The protein below binds the small molecule below.
Small molecule (SMILES): Cc1ccc(-c2nc(C)c([C@H](OC(C)(C)C)C(=O)O)c(-c3ccc(Cl)cc3)c2C)cc1C

Binding-site contacts:
Ligand atom O34 contacts residue HIS122 of chain 2.A at 3.9 Å.
Ligand atom O33 contacts residue HIS122 of chain 2.A at 2.9 Å (h-bond).
Ligand atom C11 contacts residue ALA79 of chain 1.A at 3.8 Å (hydrophobic).
Ligand atom C8 contacts residue GLN119 of chain 2.A at 4.0 Å.
Ligand atom O33 contacts residue GLU121 of chain 2.A at 3.5 Å (salt-bridge).
Ligand atom C28 contacts residue THR76 of chain 1.A at 3.5 Å.
Ligand atom C12 contacts residue THR76 of chain 1.A at 3.8 Å.
Ligand atom C11 contacts residue ALA80 of chain 1.A at 3.7 Å (hydrophobic).
Ligand atom C18 contacts residue THR75 of chain 1.A at 3.3 Å.
Ligand atom C24 contacts residue THR125 of chain 2.A at 3.6 Å.
Ligand atom C15 contacts residue GLU121 of chain 2.A at 3.6 Å.
Ligand atom C17 contacts residue THR76 of chain 1.A at 3.6 Å.
Ligand atom C16 contacts residue THR76 of chain 1.A at 4.0 Å.
Ligand atom C6 contacts residue THR76 of chain 1.A at 4.1 Å.
Ligand atom O34 contacts residue ALA120 of chain 2.A at 3.5 Å.
Ligand atom N1 contacts residue THR76 of chain 1.A at 3.8 Å.
Ligand atom C29 contacts residue THR125 of chain 2.A at 3.9 Å.
Ligand atom C9 contacts residue THR125 of chain 2.A at 3.9 Å.
Ligand atom C29 contacts residue GLN46 of chain 1.A at 3.8 Å.
Ligand atom O26 contacts residue THR125 of chain 2.A at 3.2 Å (h-bond).
Ligand atom C4 contacts residue THR76 of chain 1.A at 4.0 Å.
Ligand atom C27 contacts residue THR125 of chain 2.A at 3.7 Å.
Ligand atom C3 contacts residue THR76 of chain 1.A at 3.7 Å.
Ligand atom C17 contacts residue THR75 of chain 1.A at 3.6 Å.
Ligand atom C25 contacts residue THR125 of chain 2.A at 3.4 Å.
Ligand atom C14 contacts residue ALA79 of chain 1.A at 3.6 Å (hydrophobic).
Ligand atom CL contacts residue LEU53 of chain 1.A at 3.8 Å.
Ligand atom CL contacts residue TRP83 of chain 1.A at 3.5 Å.
Ligand atom C25 contacts residue HIS122 of chain 2.A at 3.8 Å.
Ligand atom O33 contacts residue THR125 of chain 2.A at 2.7 Å (h-bond).
Ligand atom C2 contacts residue THR76 of chain 1.A at 3.5 Å.
Ligand atom O26 contacts residue HIS122 of chain 2.A at 3.7 Å.
Ligand atom C28 contacts residue GLN46 of chain 1.A at 4.0 Å.
Ligand atom C9 contacts residue GLN119 of chain 2.A at 3.9 Å.
Ligand atom O34 contacts residue GLU121 of chain 2.A at 2.7 Å (salt-bridge).
Ligand atom C30 contacts residue THR125 of chain 2.A at 3.3 Å.
Ligand atom O33 contacts residue ALA120 of chain 2.A at 4.0 Å.
Ligand atom C25 contacts residue GLU121 of chain 2.A at 3.5 Å.
Ligand atom C15 contacts residue HIS122 of chain 2.A at 3.5 Å.
Ligand atom C12 contacts residue ALA79 of chain 1.A at 3.8 Å (hydrophobic).

Sequence of chain 2.A:
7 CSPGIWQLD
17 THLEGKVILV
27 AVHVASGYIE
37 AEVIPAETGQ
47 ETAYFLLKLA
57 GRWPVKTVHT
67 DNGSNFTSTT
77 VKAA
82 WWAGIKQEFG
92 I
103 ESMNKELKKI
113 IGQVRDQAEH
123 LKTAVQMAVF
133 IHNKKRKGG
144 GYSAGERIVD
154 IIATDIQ

Sequence of chain 1.A:
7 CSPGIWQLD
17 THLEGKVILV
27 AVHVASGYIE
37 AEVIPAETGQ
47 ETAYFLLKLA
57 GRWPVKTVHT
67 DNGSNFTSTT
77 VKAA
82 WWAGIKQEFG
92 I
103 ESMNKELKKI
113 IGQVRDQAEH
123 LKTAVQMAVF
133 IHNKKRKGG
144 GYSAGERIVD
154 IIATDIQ